Sequence of chain 1.F:
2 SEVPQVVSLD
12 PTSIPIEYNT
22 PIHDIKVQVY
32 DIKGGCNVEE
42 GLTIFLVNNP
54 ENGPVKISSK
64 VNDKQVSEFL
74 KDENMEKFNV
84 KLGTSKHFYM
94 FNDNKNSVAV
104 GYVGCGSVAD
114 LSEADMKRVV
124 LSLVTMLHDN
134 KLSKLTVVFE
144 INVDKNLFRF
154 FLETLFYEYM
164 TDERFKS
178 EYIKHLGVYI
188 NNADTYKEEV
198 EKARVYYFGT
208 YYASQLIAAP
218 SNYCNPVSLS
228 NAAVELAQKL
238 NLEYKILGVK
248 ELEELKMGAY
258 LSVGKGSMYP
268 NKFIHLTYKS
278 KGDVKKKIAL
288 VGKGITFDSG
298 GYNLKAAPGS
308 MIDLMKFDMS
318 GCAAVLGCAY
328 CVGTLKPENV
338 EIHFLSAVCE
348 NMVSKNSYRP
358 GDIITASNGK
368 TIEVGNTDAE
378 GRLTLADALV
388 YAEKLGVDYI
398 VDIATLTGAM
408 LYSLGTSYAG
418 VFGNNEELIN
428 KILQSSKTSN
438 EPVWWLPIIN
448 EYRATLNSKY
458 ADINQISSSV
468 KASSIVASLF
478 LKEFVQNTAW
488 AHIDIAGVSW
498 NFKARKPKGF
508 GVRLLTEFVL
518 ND

Binding-site contacts:
Ligand atom CA contacts residue LEU403 of chain 1.F at 3.2 Å (hydrophobic).
Ligand atom CAE contacts residue GLY405 of chain 1.F at 3.7 Å.
Ligand atom OAT contacts residue GLU377 of chain 1.F at 2.6 Å (salt-bridge).
Ligand atom O contacts residue ASP295 of chain 1.F at 3.2 Å (salt-bridge).
Ligand atom CAC contacts residue GLY405 of chain 1.F at 3.4 Å.
Ligand atom OAT contacts residue ZN1 of chain 1.CB at 2.3 Å.
Ligand atom CAK contacts residue LEU408 of chain 1.F at 3.6 Å (hydrophobic).
Ligand atom OAX contacts residue GLY405 of chain 1.F at 3.3 Å (h-bond).
Ligand atom NAS contacts residue LYS290 of chain 1.F at 3.5 Å (salt-bridge).
Ligand atom CBA contacts residue ALA376 of chain 1.F at 3.5 Å (hydrophobic).
Ligand atom CBD contacts residue ASN373 of chain 1.F at 3.7 Å.
Ligand atom CBF contacts residue ASN373 of chain 1.F at 3.3 Å.
Ligand atom OAT contacts residue CO31 of chain 1.BB at 2.8 Å (h-bond).
Ligand atom O contacts residue ASP375 of chain 1.F at 2.9 Å (salt-bridge).
Ligand atom FAO contacts residue GLY306 of chain 1.F at 3.3 Å.
Ligand atom NAS contacts residue CO31 of chain 1.BB at 2.8 Å (h-bond).
Ligand atom C contacts residue ASP375 of chain 1.F at 3.4 Å.
Ligand atom NAS contacts residue LEU403 of chain 1.F at 3.0 Å (h-bond).
Ligand atom NAS contacts residue ASP375 of chain 1.F at 3.6 Å (salt-bridge).
Ligand atom OAX contacts residue THR404 of chain 1.F at 3.4 Å.
Ligand atom FAN contacts residue PHE499 of chain 1.F at 3.1 Å.
Ligand atom O contacts residue LYS302 of chain 1.F at 2.9 Å (salt-bridge).
Ligand atom OAT contacts residue ASP375 of chain 1.F at 3.5 Å (salt-bridge).
Ligand atom CBC contacts residue ASN373 of chain 1.F at 3.5 Å.
Ligand atom O contacts residue ZN1 of chain 1.CB at 2.2 Å.
Ligand atom CAF contacts residue GLY405 of chain 1.F at 3.6 Å.
Ligand atom OAT contacts residue LYS290 of chain 1.F at 3.0 Å (salt-bridge).
Ligand atom C contacts residue LEU403 of chain 1.F at 3.6 Å (hydrophobic).
Ligand atom FAM contacts residue PHE499 of chain 1.F at 3.6 Å.
Ligand atom C contacts residue ZN1 of chain 1.CB at 3.0 Å.
Ligand atom CAA contacts residue GLY405 of chain 1.F at 3.7 Å.
Ligand atom NAS contacts residue ZN1 of chain 1.CB at 3.1 Å.
Ligand atom FAM contacts residue ALA493 of chain 1.F at 3.1 Å.
Ligand atom CAD contacts residue LEU403 of chain 1.F at 3.7 Å (hydrophobic).
Ligand atom CAD contacts residue GLY405 of chain 1.F at 3.4 Å.
Ligand atom FAO contacts residue MET308 of chain 1.F at 3.4 Å.
Ligand atom CAJ contacts residue LEU408 of chain 1.F at 3.6 Å (hydrophobic).
Ligand atom OAT contacts residue ASP315 of chain 1.F at 3.4 Å (salt-bridge).
Ligand atom CBA contacts residue ASP375 of chain 1.F at 3.5 Å.
Ligand atom OAT contacts residue ASP295 of chain 1.F at 2.9 Å (salt-bridge).

This protein binds this small molecule.
Small molecule (SMILES): O=C(N[C@@H](C(=O)NO)c1ccc(-c2cc(F)c(F)c(F)c2)cc1)C1C2CC3CC(C2)CC1C3